Binding-site contacts:
Ligand atom CG contacts residue CYS1079 of chain 3.B at 3.1 Å (hydrophobic).
Ligand atom CD contacts residue PHE1066 of chain 3.B at 2.3 Å (hydrophobic).
Ligand atom CB contacts residue LYS8 of chain 3.N at 2.6 Å.
Ligand atom CZ contacts residue PHE1083 of chain 3.B at 0.8 Å (hydrophobic).
Ligand atom N contacts residue LYS8 of chain 3.N at 1.3 Å.
Ligand atom CB contacts residue ASP1071 of chain 3.B at 2.1 Å.
Ligand atom NE contacts residue THR1097 of chain 3.B at 3.2 Å (h-bond).
Ligand atom NH1 contacts residue CYS1079 of chain 3.B at 2.7 Å (h-bond).
Ligand atom CB contacts residue PHE1066 of chain 3.B at 3.3 Å (hydrophobic).
Ligand atom CZ contacts residue PHE1066 of chain 3.B at 3.3 Å (hydrophobic).
Ligand atom C contacts residue ASP1071 of chain 3.B at 1.1 Å.
Ligand atom CB contacts residue GLY105 of chain 3.E at 3.1 Å.
Ligand atom NH1 contacts residue PHE1083 of chain 3.B at 1.0 Å.
Ligand atom CA contacts residue LYS8 of chain 3.N at 2.2 Å.
Ligand atom O contacts residue LYS8 of chain 3.N at 3.0 Å.
Ligand atom NE contacts residue PHE1066 of chain 3.B at 2.9 Å.
Ligand atom O contacts residue VAL127 of chain 3.E at 2.5 Å (h-bond).
Ligand atom C contacts residue LYS8 of chain 3.N at 3.0 Å.
Ligand atom O contacts residue LYS8 of chain 3.N at 2.8 Å.
Ligand atom N contacts residue ASP1071 of chain 3.B at 2.4 Å (salt-bridge).
Ligand atom N contacts residue LEU161 of chain 3.E at 3.2 Å (h-bond).
Ligand atom NH2 contacts residue PHE1066 of chain 3.B at 3.1 Å.
Ligand atom NE contacts residue PHE1083 of chain 3.B at 2.0 Å.
Ligand atom OE1 contacts residue ARG165 of chain 3.E at 2.9 Å (salt-bridge).
Ligand atom CG contacts residue PHE1066 of chain 3.B at 3.0 Å (hydrophobic).
Ligand atom N contacts residue ASP1071 of chain 3.B at 1.9 Å (salt-bridge).
Ligand atom C contacts residue LYS8 of chain 3.N at 2.1 Å.
Ligand atom CA contacts residue ARG11 of chain 3.N at 2.9 Å.
Ligand atom CB contacts residue VAL125 of chain 3.E at 3.3 Å (hydrophobic).
Ligand atom N contacts residue ARG11 of chain 3.N at 3.0 Å (salt-bridge).
Ligand atom N contacts residue GLY105 of chain 3.E at 2.8 Å (h-bond).
Ligand atom NE contacts residue CYS1079 of chain 3.B at 2.9 Å.
Ligand atom CB contacts residue ARG11 of chain 3.N at 2.1 Å.
Ligand atom CB contacts residue LYS8 of chain 3.N at 2.2 Å.
Ligand atom O contacts residue ASP1071 of chain 3.B at 1.2 Å (salt-bridge).
Ligand atom CD contacts residue PHE1083 of chain 3.B at 2.8 Å (hydrophobic).
Ligand atom O contacts residue SER163 of chain 3.E at 3.1 Å (h-bond).
Ligand atom CA contacts residue ASP1071 of chain 3.B at 1.3 Å.
Ligand atom CA contacts residue LYS8 of chain 3.N at 2.3 Å.
Ligand atom NH2 contacts residue PHE1083 of chain 3.B at 0.5 Å.

Sequence of chain 3.B:
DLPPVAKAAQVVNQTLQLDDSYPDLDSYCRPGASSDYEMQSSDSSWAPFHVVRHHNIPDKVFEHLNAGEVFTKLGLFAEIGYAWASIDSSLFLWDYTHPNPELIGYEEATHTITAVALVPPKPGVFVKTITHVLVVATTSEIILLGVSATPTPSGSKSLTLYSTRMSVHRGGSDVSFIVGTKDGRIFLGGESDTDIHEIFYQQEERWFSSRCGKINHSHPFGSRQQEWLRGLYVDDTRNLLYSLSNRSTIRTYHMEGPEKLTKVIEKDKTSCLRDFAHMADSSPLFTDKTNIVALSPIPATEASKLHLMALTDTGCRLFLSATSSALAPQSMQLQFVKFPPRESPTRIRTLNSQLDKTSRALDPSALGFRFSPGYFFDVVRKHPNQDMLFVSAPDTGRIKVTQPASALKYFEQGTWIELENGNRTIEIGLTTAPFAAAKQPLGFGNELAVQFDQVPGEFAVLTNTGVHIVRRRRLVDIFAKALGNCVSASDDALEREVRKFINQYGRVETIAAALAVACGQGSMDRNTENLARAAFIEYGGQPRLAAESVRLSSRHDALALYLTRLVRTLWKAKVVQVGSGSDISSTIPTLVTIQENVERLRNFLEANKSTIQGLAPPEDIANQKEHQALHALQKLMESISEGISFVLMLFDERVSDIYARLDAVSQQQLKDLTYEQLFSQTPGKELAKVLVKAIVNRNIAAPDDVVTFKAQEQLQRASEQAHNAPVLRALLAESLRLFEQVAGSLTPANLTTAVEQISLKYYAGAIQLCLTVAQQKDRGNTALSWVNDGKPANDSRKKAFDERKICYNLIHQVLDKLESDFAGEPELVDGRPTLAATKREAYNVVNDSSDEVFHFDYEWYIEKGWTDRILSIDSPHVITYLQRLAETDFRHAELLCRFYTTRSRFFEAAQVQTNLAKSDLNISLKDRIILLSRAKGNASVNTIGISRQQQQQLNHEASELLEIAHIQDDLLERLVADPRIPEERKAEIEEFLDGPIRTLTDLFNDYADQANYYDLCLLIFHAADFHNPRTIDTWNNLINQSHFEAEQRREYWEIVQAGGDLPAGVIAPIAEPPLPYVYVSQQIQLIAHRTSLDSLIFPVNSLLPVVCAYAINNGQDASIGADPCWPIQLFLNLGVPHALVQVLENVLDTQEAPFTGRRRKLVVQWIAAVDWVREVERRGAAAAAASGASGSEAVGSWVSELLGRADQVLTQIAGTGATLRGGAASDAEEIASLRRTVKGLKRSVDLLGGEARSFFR

Sequence of chain 3.N:
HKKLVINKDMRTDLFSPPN

Sequence of chain 3.E:
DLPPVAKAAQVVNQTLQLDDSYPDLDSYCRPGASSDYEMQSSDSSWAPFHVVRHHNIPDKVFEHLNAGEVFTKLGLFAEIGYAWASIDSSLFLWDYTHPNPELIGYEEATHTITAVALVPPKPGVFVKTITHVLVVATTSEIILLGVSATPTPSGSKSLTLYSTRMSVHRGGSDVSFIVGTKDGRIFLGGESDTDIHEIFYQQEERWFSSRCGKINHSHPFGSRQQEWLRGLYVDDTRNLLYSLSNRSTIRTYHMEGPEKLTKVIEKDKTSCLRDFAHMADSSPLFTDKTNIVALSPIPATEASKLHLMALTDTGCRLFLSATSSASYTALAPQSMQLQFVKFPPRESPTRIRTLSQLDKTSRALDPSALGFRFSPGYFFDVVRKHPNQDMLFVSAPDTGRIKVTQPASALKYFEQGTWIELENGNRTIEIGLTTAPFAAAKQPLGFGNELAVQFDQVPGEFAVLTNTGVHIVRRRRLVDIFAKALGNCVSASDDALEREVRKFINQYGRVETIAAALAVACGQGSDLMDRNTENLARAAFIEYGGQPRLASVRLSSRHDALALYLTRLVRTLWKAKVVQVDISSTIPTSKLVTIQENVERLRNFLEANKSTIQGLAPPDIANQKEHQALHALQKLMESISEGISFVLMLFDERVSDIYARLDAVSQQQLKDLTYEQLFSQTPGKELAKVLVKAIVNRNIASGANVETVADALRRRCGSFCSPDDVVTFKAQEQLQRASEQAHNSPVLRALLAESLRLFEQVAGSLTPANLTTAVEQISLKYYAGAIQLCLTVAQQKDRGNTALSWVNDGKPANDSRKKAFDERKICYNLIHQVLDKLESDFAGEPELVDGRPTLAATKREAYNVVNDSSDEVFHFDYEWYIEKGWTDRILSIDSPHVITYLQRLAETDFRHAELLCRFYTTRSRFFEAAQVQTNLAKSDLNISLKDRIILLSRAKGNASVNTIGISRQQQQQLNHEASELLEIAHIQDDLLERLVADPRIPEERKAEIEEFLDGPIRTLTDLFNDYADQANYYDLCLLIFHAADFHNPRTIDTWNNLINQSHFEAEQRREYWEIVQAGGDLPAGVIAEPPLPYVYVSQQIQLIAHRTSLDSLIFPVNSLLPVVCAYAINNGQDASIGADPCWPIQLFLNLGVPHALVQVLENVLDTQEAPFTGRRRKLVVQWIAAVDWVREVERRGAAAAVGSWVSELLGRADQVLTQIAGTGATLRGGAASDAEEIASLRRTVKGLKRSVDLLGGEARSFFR

The small molecule below binds the protein below.
Small molecule (SMILES): CSCC[C@H](NC(=O)[C@@H]1CCCN1C(=O)[C@H](CC(C)C)NC(=O)[C@H](CC(C)C)NC(=O)[C@H](CCCCN)NC(=O)[C@H](C)NC(=O)[C@H](CCCCN)NC(=O)[C@@H](N)CCCN=C(N)N)C(=O)N[C@@H](CCC(=O)O)C(=O)N[C@@H](CCC(=O)O)C(=O)N[C@@H](C)C(=O)N[C@@H](CC(C)C)C(=O)N[C@@H](CC(C)C)C(=O)N1CCC[C@H]1C=O